Sequence of chain 1.C:
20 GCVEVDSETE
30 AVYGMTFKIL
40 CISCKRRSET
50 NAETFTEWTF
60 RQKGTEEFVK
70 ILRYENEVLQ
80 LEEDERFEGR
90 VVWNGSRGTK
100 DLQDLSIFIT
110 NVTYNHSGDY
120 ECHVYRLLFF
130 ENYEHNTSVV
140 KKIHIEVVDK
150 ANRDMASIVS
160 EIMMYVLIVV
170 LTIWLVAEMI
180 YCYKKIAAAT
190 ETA

This protein binds this small molecule.
Small molecule (SMILES): CC(=O)N[C@@H]1[C@@H](O)[C@H](O)[C@@H](CO)O[C@H]1O

Binding-site contacts:
Ligand atom C1 contacts residue ASN93 of chain 1.C at 1.4 Å.
Ligand atom C5 contacts residue ASN93 of chain 1.C at 3.6 Å.
Ligand atom N2 contacts residue ASN93 of chain 1.C at 2.9 Å (h-bond).
Ligand atom O7 contacts residue ARG96 of chain 1.C at 4.4 Å.
Ligand atom C1 contacts residue PHE107 of chain 1.C at 4.2 Å (hydrophobic).
Ligand atom C2 contacts residue ASN93 of chain 1.C at 2.5 Å.
Ligand atom C7 contacts residue ASN93 of chain 1.C at 3.1 Å.
Ligand atom O7 contacts residue ASN93 of chain 1.C at 2.9 Å (h-bond).
Ligand atom O5 contacts residue VAL91 of chain 1.C at 4.1 Å.
Ligand atom C4 contacts residue ASN93 of chain 1.C at 4.2 Å.
Ligand atom O5 contacts residue PHE107 of chain 1.C at 4.4 Å.
Ligand atom C3 contacts residue ASN93 of chain 1.C at 3.8 Å.
Ligand atom C6 contacts residue VAL91 of chain 1.C at 4.1 Å (hydrophobic).
Ligand atom C8 contacts residue ASN93 of chain 1.C at 4.0 Å.
Ligand atom C8 contacts residue LYS37 of chain 1.C at 4.3 Å.
Ligand atom O5 contacts residue TRP92 of chain 1.C at 4.5 Å.
Ligand atom O5 contacts residue ASN93 of chain 1.C at 2.4 Å (h-bond).